Sequence of chain 1.C:
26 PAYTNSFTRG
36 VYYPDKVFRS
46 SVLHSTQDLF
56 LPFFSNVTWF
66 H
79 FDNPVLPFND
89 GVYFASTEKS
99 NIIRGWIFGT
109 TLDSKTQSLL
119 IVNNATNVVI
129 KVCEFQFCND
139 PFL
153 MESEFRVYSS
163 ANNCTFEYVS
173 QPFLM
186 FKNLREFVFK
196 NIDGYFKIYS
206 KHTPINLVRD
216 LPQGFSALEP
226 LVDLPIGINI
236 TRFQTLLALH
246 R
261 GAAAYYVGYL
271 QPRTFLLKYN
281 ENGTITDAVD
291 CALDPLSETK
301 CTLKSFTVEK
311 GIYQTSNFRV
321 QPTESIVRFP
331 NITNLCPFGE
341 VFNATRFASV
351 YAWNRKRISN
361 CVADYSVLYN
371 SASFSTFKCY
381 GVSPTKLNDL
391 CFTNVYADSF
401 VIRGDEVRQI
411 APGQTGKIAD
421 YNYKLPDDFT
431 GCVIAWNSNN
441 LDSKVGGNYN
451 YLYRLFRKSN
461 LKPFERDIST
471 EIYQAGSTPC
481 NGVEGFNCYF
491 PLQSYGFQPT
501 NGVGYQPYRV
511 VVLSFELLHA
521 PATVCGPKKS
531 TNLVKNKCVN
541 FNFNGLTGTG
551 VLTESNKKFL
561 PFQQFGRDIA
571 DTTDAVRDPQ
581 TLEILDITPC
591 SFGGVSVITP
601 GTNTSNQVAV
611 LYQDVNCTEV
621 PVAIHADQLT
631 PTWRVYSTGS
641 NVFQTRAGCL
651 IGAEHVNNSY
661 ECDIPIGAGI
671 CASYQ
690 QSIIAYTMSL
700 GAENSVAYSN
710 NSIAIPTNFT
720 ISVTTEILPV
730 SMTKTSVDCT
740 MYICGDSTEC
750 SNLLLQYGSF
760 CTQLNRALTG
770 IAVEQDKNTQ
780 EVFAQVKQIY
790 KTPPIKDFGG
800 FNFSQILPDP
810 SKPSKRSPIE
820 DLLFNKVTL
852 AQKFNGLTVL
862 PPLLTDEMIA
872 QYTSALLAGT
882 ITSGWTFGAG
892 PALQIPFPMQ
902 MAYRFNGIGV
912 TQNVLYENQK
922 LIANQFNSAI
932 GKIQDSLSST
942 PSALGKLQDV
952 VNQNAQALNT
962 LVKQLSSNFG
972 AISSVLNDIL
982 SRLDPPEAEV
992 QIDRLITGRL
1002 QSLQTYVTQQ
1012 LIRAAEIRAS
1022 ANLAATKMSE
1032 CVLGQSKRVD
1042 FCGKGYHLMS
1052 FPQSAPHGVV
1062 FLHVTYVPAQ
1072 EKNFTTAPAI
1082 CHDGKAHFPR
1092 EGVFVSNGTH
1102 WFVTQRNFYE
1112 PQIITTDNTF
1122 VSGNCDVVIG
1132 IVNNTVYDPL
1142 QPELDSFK

The small molecule below binds the protein below.
Small molecule (SMILES): CC(=O)N[C@H]1CO[C@H](CO)[C@@H](O[C@@H]2O[C@H](CO)[C@@H](O)[C@H](O)[C@@H]2O)[C@@H]1O

Binding-site contacts:
Ligand atom C5 contacts residue ASN1098 of chain 1.C at 3.7 Å.
Ligand atom O7 contacts residue THR1100 of chain 1.C at 3.2 Å (h-bond).
Ligand atom O5 contacts residue ASN1098 of chain 1.C at 2.4 Å (h-bond).
Ligand atom C7 contacts residue THR1100 of chain 1.C at 4.2 Å.
Ligand atom C1 contacts residue THR1100 of chain 1.C at 4.3 Å.
Ligand atom C1 contacts residue ASN1098 of chain 1.C at 1.4 Å.
Ligand atom O4 contacts residue HIS1101 of chain 1.C at 4.0 Å.
Ligand atom C4 contacts residue HIS1101 of chain 1.C at 4.3 Å.
Ligand atom C6 contacts residue PHE1103 of chain 1.C at 3.8 Å (hydrophobic).
Ligand atom N2 contacts residue ASN1098 of chain 1.C at 2.8 Å (h-bond).
Ligand atom O5 contacts residue PHE1103 of chain 1.C at 4.2 Å.
Ligand atom C5 contacts residue THR1100 of chain 1.C at 4.5 Å.
Ligand atom C6 contacts residue HIS1101 of chain 1.C at 3.8 Å.
Ligand atom C3 contacts residue ASN1098 of chain 1.C at 3.8 Å.
Ligand atom C5 contacts residue HIS1101 of chain 1.C at 3.4 Å.
Ligand atom C1 contacts residue HIS1101 of chain 1.C at 4.3 Å.
Ligand atom C8 contacts residue ASN1098 of chain 1.C at 3.7 Å.
Ligand atom C2 contacts residue ASN1098 of chain 1.C at 2.4 Å.
Ligand atom C4 contacts residue ASN1098 of chain 1.C at 4.2 Å.
Ligand atom C7 contacts residue ASN1098 of chain 1.C at 3.4 Å.
Ligand atom O7 contacts residue ASN1098 of chain 1.C at 3.6 Å.
Ligand atom O5 contacts residue HIS1101 of chain 1.C at 4.0 Å.
Ligand atom O6 contacts residue PHE1103 of chain 1.C at 4.2 Å.